Sequence of chain 1.B:
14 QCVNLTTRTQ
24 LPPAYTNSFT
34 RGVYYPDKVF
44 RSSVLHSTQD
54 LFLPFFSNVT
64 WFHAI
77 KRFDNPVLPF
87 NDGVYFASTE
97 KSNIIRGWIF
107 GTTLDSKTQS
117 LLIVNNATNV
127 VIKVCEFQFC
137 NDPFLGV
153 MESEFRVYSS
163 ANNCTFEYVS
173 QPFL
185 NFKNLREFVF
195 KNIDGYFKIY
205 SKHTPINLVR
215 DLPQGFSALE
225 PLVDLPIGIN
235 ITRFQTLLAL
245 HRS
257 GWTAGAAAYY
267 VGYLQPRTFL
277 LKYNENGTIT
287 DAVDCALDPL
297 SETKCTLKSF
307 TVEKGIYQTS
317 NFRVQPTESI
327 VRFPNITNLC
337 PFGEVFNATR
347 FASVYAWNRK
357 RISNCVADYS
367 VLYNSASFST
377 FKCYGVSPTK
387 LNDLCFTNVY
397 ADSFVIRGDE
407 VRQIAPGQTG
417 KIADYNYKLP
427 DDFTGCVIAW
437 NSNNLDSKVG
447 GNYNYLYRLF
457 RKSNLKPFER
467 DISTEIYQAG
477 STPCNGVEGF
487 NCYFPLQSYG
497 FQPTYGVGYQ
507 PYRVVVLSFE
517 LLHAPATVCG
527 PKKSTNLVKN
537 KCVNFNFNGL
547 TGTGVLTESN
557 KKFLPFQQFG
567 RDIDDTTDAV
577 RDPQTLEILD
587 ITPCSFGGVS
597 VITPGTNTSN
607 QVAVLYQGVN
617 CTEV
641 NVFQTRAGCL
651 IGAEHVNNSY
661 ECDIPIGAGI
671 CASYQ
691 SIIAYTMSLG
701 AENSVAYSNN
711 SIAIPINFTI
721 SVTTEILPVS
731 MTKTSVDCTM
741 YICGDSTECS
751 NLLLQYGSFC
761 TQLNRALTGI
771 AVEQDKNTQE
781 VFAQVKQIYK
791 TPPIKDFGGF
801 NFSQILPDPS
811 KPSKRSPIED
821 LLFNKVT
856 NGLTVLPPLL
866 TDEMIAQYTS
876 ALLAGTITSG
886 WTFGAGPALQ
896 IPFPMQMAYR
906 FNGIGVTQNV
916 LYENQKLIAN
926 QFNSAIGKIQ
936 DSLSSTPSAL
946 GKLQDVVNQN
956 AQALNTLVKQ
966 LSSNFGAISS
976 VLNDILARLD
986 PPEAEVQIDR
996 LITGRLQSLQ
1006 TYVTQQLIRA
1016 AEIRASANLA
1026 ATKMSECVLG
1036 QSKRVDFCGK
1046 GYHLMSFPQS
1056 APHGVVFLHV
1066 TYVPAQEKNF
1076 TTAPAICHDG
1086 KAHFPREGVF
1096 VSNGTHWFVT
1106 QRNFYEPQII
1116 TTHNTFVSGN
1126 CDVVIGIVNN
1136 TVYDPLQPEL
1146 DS

This small molecule binds to this protein.
Small molecule (SMILES): CC(=O)N[C@@H]1[C@@H](O)[C@H](O)[C@@H](CO)O[C@H]1O

Binding-site contacts:
Ligand atom C1 contacts residue TYR28 of chain 1.B at 3.7 Å (hydrophobic).
Ligand atom C1 contacts residue ASN61 of chain 1.B at 1.4 Å.
Ligand atom C3 contacts residue ASN61 of chain 1.B at 3.8 Å.
Ligand atom O5 contacts residue TYR28 of chain 1.B at 3.7 Å.
Ligand atom C8 contacts residue ASN61 of chain 1.B at 3.8 Å.
Ligand atom N2 contacts residue ASN61 of chain 1.B at 2.9 Å (h-bond).
Ligand atom C4 contacts residue ASN61 of chain 1.B at 4.2 Å.
Ligand atom O5 contacts residue ASN61 of chain 1.B at 2.3 Å (h-bond).
Ligand atom O7 contacts residue ASN61 of chain 1.B at 3.4 Å (h-bond).
Ligand atom C6 contacts residue TYR28 of chain 1.B at 3.7 Å (hydrophobic).
Ligand atom C5 contacts residue TYR28 of chain 1.B at 3.6 Å (hydrophobic).
Ligand atom C2 contacts residue ASN61 of chain 1.B at 2.5 Å.
Ligand atom C5 contacts residue ASN61 of chain 1.B at 3.6 Å.
Ligand atom C7 contacts residue ASN61 of chain 1.B at 3.4 Å.
Ligand atom O6 contacts residue TYR28 of chain 1.B at 3.2 Å.